Binding-site contacts:
Ligand atom N contacts residue MN1 of chain 1.QA at 3.9 Å.
Ligand atom NB contacts residue LEU257 of chain 1.N at 3.1 Å.
Ligand atom NB contacts residue GLN243 of chain 1.N at 3.7 Å.
Ligand atom CA contacts residue MN1 of chain 1.QA at 3.3 Å.
Ligand atom OXT contacts residue GLU203 of chain 1.N at 3.4 Å (salt-bridge).
Ligand atom NB contacts residue GLU203 of chain 1.N at 3.4 Å (salt-bridge).
Ligand atom OXT contacts residue HIS209 of chain 1.N at 2.8 Å (h-bond).
Ligand atom CG contacts residue GLU203 of chain 1.N at 3.8 Å.
Ligand atom NE contacts residue TYR220 of chain 1.N at 3.0 Å (h-bond).
Ligand atom CA contacts residue GLU203 of chain 1.N at 3.6 Å.
Ligand atom C contacts residue LYS259 of chain 1.N at 3.8 Å.
Ligand atom OE contacts residue TYR255 of chain 1.N at 2.8 Å (h-bond).
Ligand atom NE contacts residue MN1 of chain 1.QA at 3.5 Å.
Ligand atom CG contacts residue TYR255 of chain 1.N at 3.6 Å (hydrophobic).
Ligand atom NB contacts residue MN1 of chain 1.QA at 2.6 Å.
Ligand atom C contacts residue HIS209 of chain 1.N at 3.9 Å.
Ligand atom O contacts residue LYS259 of chain 1.N at 3.1 Å (salt-bridge).
Ligand atom NE contacts residue HIS209 of chain 1.N at 4.0 Å.
Ligand atom N contacts residue MET191 of chain 1.N at 3.6 Å.
Ligand atom C contacts residue LEU257 of chain 1.N at 4.0 Å (hydrophobic).
Ligand atom NE contacts residue LEU257 of chain 1.N at 4.1 Å.
Ligand atom CA contacts residue MET191 of chain 1.N at 3.8 Å (hydrophobic).
Ligand atom OXT contacts residue HIS205 of chain 1.N at 3.5 Å (h-bond).
Ligand atom C contacts residue GLU203 of chain 1.N at 3.5 Å.
Ligand atom OXT contacts residue LYS259 of chain 1.N at 3.5 Å.
Ligand atom NE contacts residue MET237 of chain 1.N at 3.8 Å.
Ligand atom CG contacts residue LEU257 of chain 1.N at 3.7 Å (hydrophobic).
Ligand atom CG contacts residue MN1 of chain 1.QA at 3.3 Å.
Ligand atom N contacts residue GLU203 of chain 1.N at 2.8 Å (salt-bridge).
Ligand atom OE contacts residue LEU199 of chain 1.N at 3.5 Å.
Ligand atom CA contacts residue LEU257 of chain 1.N at 3.4 Å (hydrophobic).
Ligand atom OE contacts residue MET191 of chain 1.N at 3.4 Å.
Ligand atom CG contacts residue GLN243 of chain 1.N at 3.7 Å.
Ligand atom NB contacts residue HIS209 of chain 1.N at 3.4 Å (h-bond).
Ligand atom NE contacts residue TYR255 of chain 1.N at 4.0 Å.
Ligand atom CG contacts residue TYR220 of chain 1.N at 3.9 Å (hydrophobic).
Ligand atom C contacts residue MN1 of chain 1.QA at 3.1 Å.
Ligand atom OE contacts residue TYR220 of chain 1.N at 4.0 Å.
Ligand atom OXT contacts residue MN1 of chain 1.QA at 2.3 Å.
Ligand atom NE contacts residue GLN243 of chain 1.N at 3.3 Å (h-bond).

The small molecule below binds the protein below.
Small molecule (SMILES): NC(=O)N[C@H](N)C(=O)O

Sequence of chain 1.N:
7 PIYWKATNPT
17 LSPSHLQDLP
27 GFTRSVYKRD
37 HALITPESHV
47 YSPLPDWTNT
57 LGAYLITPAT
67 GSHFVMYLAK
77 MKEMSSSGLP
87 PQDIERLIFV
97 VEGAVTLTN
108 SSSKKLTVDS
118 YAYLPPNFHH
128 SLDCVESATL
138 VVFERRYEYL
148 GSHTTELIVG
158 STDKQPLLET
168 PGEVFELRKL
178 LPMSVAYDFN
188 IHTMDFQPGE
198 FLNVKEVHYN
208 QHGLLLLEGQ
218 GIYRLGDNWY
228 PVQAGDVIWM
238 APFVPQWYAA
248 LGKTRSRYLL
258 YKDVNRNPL